Binding-site contacts:
Ligand atom O1 contacts residue TRP21 of chain 1.A at 3.4 Å.
Ligand atom O1 contacts residue HIS20 of chain 1.A at 3.8 Å.
Ligand atom F3 contacts residue HIS15 of chain 1.A at 3.5 Å.
Ligand atom C contacts residue ASP24 of chain 1.A at 3.6 Å.
Ligand atom N contacts residue ASP24 of chain 1.A at 2.7 Å (salt-bridge).
Ligand atom N contacts residue HIS20 of chain 1.A at 3.0 Å (h-bond).
Ligand atom O contacts residue PHE25 of chain 1.A at 3.8 Å.
Ligand atom C contacts residue HIS9 of chain 1.A at 4.2 Å.
Ligand atom C1 contacts residue HIS15 of chain 1.A at 4.2 Å.
Ligand atom F2 contacts residue ASN16 of chain 1.A at 3.4 Å.
Ligand atom C7 contacts residue HIS15 of chain 1.A at 4.0 Å.
Ligand atom F contacts residue LYS23 of chain 1.A at 3.9 Å.
Ligand atom S contacts residue TRP10 of chain 1.A at 4.2 Å.
Ligand atom F contacts residue ASN16 of chain 1.A at 3.7 Å.
Ligand atom F2 contacts residue HIS9 of chain 1.A at 3.5 Å.
Ligand atom F3 contacts residue ASN16 of chain 1.A at 3.4 Å.
Ligand atom F4 contacts residue HIS15 of chain 1.A at 3.6 Å.
Ligand atom N contacts residue TRP21 of chain 1.A at 3.8 Å.
Ligand atom F7 contacts residue HIS9 of chain 1.A at 3.3 Å.
Ligand atom C11 contacts residue HIS9 of chain 1.A at 3.8 Å.
Ligand atom C2 contacts residue HIS15 of chain 1.A at 4.0 Å.
Ligand atom O contacts residue TRP10 of chain 1.A at 3.5 Å.
Ligand atom O1 contacts residue TRP10 of chain 1.A at 3.8 Å.
Ligand atom F contacts residue HIS20 of chain 1.A at 3.1 Å.
Ligand atom F1 contacts residue HIS15 of chain 1.A at 3.2 Å.
Ligand atom C10 contacts residue HIS9 of chain 1.A at 3.7 Å.
Ligand atom C11 contacts residue ASP24 of chain 1.A at 3.6 Å.
Ligand atom C1 contacts residue ASN16 of chain 1.A at 4.2 Å.
Ligand atom S contacts residue HIS20 of chain 1.A at 4.1 Å.
Ligand atom F contacts residue HIS15 of chain 1.A at 3.6 Å.
Ligand atom O3 contacts residue HIS9 of chain 1.A at 3.2 Å (h-bond).
Ligand atom F2 contacts residue HIS15 of chain 1.A at 4.1 Å.
Ligand atom F8 contacts residue ASP24 of chain 1.A at 3.4 Å.
Ligand atom O contacts residue ASP24 of chain 1.A at 3.5 Å (salt-bridge).
Ligand atom O1 contacts residue ASN16 of chain 1.A at 3.5 Å (h-bond).
Ligand atom F8 contacts residue HIS9 of chain 1.A at 3.4 Å.
Ligand atom C6 contacts residue HIS15 of chain 1.A at 3.9 Å.
Ligand atom N contacts residue LYS23 of chain 1.A at 4.1 Å.
Ligand atom C6 contacts residue ASN16 of chain 1.A at 4.3 Å.
Ligand atom S contacts residue ASP24 of chain 1.A at 3.5 Å (salt-bridge).

The protein below binds the small molecule below.
Small molecule (SMILES): NS(=O)(=O)c1c(F)c(F)c(NS(=O)(=O)c2c(F)c(F)c(F)c(F)c2F)c(F)c1F

Sequence of chain 1.A:
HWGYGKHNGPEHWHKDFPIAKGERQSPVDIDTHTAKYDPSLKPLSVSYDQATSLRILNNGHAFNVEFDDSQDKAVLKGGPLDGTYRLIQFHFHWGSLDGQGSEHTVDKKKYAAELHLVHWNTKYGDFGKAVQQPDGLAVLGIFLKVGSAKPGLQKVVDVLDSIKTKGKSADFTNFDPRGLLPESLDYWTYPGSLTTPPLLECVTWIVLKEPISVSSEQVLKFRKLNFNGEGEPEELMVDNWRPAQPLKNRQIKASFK